Binding-site contacts:
Ligand atom C21 contacts residue TRP214 of chain 1.D at 3.7 Å (hydrophobic).
Ligand atom O61 contacts residue GLY217 of chain 1.D at 2.8 Å (h-bond).
Ligand atom C25 contacts residue ASP49 of chain 1.B at 3.5 Å.
Ligand atom C24 contacts residue GLU216 of chain 1.D at 3.3 Å.
Ligand atom N64 contacts residue GLY217 of chain 1.D at 3.4 Å (h-bond).
Ligand atom N22 contacts residue GLY215 of chain 1.D at 3.5 Å (h-bond).
Ligand atom C30 contacts residue SER189 of chain 1.D at 3.5 Å.
Ligand atom C30 contacts residue TRP214 of chain 1.D at 3.4 Å (hydrophobic).
Ligand atom O61 contacts residue GLY215 of chain 1.D at 3.3 Å (h-bond).
Ligand atom C24 contacts residue ASP49 of chain 1.B at 3.8 Å.
Ligand atom O13 contacts residue GLN191 of chain 1.D at 3.5 Å.
Ligand atom C5 contacts residue SER189 of chain 1.D at 3.4 Å.
Ligand atom O61 contacts residue GLU216 of chain 1.D at 3.6 Å.
Ligand atom C32 contacts residue GLY215 of chain 1.D at 3.3 Å.
Ligand atom C26 contacts residue TYR162 of chain 1.D at 3.0 Å (hydrophobic).
Ligand atom C11 contacts residue GLY215 of chain 1.D at 3.6 Å.
Ligand atom N64 contacts residue ASP188 of chain 1.D at 2.9 Å (salt-bridge).
Ligand atom C6 contacts residue TRP214 of chain 1.D at 3.7 Å (hydrophobic).
Ligand atom C25 contacts residue TYR162 of chain 1.D at 3.4 Å (hydrophobic).
Ligand atom C10 contacts residue GLY215 of chain 1.D at 3.3 Å.
Ligand atom O13 contacts residue SER194 of chain 1.D at 3.7 Å.
Ligand atom C27 contacts residue ILE174 of chain 1.D at 3.6 Å (hydrophobic).
Ligand atom C5 contacts residue CYS190 of chain 1.D at 3.8 Å (hydrophobic).
Ligand atom C14 contacts residue GLY215 of chain 1.D at 3.6 Å.
Ligand atom C15 contacts residue GLY215 of chain 1.D at 3.2 Å.
Ligand atom C3 contacts residue GLN191 of chain 1.D at 3.6 Å.
Ligand atom C30 contacts residue GLY225 of chain 1.D at 3.8 Å.
Ligand atom C4 contacts residue GLN191 of chain 1.D at 3.6 Å.
Ligand atom O35 contacts residue GLU216 of chain 1.D at 3.3 Å.
Ligand atom C25 contacts residue ARG223 of chain 1.D at 3.7 Å.
Ligand atom C1 contacts residue TRP214 of chain 1.D at 3.6 Å (hydrophobic).
Ligand atom C15 contacts residue GLY217 of chain 1.D at 3.7 Å.
Ligand atom C22 contacts residue TRP214 of chain 1.D at 3.8 Å (hydrophobic).
Ligand atom O35 contacts residue GLY215 of chain 1.D at 3.2 Å (h-bond).
Ligand atom N64 contacts residue SER189 of chain 1.D at 2.8 Å (h-bond).
Ligand atom C4 contacts residue SER194 of chain 1.D at 3.7 Å.
Ligand atom C5 contacts residue VAL212 of chain 1.D at 3.7 Å (hydrophobic).
Ligand atom C1 contacts residue GLY217 of chain 1.D at 3.5 Å.
Ligand atom C1 contacts residue GLY215 of chain 1.D at 3.4 Å.
Ligand atom C4 contacts residue CYS190 of chain 1.D at 3.3 Å (hydrophobic).

Sequence of chain 1.B:
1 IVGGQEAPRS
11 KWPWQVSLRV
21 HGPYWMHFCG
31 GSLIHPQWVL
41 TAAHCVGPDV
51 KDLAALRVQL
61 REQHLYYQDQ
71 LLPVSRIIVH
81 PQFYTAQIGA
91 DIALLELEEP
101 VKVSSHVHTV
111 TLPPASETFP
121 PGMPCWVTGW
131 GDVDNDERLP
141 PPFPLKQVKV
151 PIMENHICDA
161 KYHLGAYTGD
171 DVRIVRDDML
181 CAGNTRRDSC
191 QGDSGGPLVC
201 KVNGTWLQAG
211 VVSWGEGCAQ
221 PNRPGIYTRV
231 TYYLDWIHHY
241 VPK

A protein and the small-molecule ligand that binds it are described below.
Small molecule (SMILES): NCc1ccc2c(c1)C1(CCN(C(=O)c3ccc(C#Cc4ccccc4)o3)CC1)CO2

Sequence of chain 1.D:
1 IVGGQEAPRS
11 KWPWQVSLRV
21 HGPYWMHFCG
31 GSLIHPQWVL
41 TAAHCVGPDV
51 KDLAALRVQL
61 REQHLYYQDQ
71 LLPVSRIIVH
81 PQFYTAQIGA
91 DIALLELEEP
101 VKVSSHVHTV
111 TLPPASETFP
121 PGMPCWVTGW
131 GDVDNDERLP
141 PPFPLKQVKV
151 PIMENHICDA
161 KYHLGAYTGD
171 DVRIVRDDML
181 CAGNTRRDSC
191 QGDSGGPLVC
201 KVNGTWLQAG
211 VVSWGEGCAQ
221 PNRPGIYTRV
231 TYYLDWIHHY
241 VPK